The protein below binds the small molecule below.
Small molecule (SMILES): CC(=O)N[C@@H]1[C@@H](O)[C@H](O)[C@@H](CO)O[C@H]1O

Sequence of chain 1.A:
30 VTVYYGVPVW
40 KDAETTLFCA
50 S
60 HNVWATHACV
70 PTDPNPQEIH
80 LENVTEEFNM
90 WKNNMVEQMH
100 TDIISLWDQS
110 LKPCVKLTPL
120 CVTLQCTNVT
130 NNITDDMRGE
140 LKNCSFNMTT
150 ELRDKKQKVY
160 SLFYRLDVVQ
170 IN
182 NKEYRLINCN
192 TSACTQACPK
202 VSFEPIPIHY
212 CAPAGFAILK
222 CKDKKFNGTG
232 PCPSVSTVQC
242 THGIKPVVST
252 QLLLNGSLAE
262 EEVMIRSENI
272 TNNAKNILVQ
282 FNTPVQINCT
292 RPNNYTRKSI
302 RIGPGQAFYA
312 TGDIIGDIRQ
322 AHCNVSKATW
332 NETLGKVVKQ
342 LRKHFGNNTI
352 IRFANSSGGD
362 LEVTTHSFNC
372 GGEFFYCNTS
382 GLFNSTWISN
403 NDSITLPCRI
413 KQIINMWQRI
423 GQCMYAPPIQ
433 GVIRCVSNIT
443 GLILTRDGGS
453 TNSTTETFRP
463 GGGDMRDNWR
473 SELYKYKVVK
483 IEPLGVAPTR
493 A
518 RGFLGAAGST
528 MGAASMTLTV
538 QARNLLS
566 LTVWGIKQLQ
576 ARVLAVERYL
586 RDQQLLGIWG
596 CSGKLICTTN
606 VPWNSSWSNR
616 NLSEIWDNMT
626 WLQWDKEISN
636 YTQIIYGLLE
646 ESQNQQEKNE

Binding-site contacts:
Ligand atom C5 contacts residue ASN385 of chain 1.A at 3.6 Å.
Ligand atom O5 contacts residue ASN385 of chain 1.A at 2.4 Å (h-bond).
Ligand atom O7 contacts residue ASN385 of chain 1.A at 3.4 Å (h-bond).
Ligand atom C8 contacts residue ARG353 of chain 1.A at 4.1 Å.
Ligand atom C4 contacts residue ASN385 of chain 1.A at 4.1 Å.
Ligand atom N2 contacts residue ASN385 of chain 1.A at 2.9 Å (h-bond).
Ligand atom C7 contacts residue ASN385 of chain 1.A at 3.3 Å.
Ligand atom C2 contacts residue ASN385 of chain 1.A at 2.4 Å.
Ligand atom C8 contacts residue ASN385 of chain 1.A at 3.6 Å.
Ligand atom C1 contacts residue ASN385 of chain 1.A at 1.4 Å.
Ligand atom C3 contacts residue ASN385 of chain 1.A at 3.7 Å.